Sequence of chain 1.A:
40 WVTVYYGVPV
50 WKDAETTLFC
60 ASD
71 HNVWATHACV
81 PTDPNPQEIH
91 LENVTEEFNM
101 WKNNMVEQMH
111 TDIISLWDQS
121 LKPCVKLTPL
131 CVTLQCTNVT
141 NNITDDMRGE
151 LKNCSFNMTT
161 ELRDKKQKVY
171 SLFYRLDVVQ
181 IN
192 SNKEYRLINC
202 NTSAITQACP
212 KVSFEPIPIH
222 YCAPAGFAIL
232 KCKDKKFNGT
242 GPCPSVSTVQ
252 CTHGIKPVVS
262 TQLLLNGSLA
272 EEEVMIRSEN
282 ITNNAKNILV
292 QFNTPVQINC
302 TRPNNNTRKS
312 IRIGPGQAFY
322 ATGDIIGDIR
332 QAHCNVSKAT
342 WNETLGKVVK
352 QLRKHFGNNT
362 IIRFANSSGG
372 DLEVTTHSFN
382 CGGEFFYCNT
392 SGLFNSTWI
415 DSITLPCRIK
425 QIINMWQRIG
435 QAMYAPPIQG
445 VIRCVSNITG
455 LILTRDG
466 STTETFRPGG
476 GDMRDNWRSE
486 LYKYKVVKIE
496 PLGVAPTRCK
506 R

A protein and the small-molecule ligand that binds it are described below.
Small molecule (SMILES): CC(=O)N[C@@H]1[C@@H](O)[C@H](O)[C@@H](CO)O[C@H]1O

Binding-site contacts:
Ligand atom C1 contacts residue ASN138 of chain 1.A at 1.4 Å.
Ligand atom C7 contacts residue ASN138 of chain 1.A at 3.4 Å.
Ligand atom C8 contacts residue THR137 of chain 1.A at 4.0 Å.
Ligand atom C3 contacts residue ASN138 of chain 1.A at 3.7 Å.
Ligand atom C8 contacts residue CYS136 of chain 1.A at 4.5 Å (hydrophobic).
Ligand atom C2 contacts residue ASN138 of chain 1.A at 2.4 Å.
Ligand atom C4 contacts residue ASN138 of chain 1.A at 4.2 Å.
Ligand atom C6 contacts residue GLY149 of chain 1.A at 4.4 Å.
Ligand atom C1 contacts residue GLY149 of chain 1.A at 4.4 Å.
Ligand atom N2 contacts residue ASN138 of chain 1.A at 2.8 Å (h-bond).
Ligand atom C5 contacts residue GLY149 of chain 1.A at 4.4 Å.
Ligand atom O5 contacts residue ASN138 of chain 1.A at 2.4 Å (h-bond).
Ligand atom C1 contacts residue LYS152 of chain 1.A at 4.5 Å.
Ligand atom C8 contacts residue ASN138 of chain 1.A at 3.9 Å.
Ligand atom O7 contacts residue ASN138 of chain 1.A at 3.6 Å.
Ligand atom O5 contacts residue GLY149 of chain 1.A at 3.8 Å.
Ligand atom C5 contacts residue ASN138 of chain 1.A at 3.7 Å.